Sequence of chain 1.E:
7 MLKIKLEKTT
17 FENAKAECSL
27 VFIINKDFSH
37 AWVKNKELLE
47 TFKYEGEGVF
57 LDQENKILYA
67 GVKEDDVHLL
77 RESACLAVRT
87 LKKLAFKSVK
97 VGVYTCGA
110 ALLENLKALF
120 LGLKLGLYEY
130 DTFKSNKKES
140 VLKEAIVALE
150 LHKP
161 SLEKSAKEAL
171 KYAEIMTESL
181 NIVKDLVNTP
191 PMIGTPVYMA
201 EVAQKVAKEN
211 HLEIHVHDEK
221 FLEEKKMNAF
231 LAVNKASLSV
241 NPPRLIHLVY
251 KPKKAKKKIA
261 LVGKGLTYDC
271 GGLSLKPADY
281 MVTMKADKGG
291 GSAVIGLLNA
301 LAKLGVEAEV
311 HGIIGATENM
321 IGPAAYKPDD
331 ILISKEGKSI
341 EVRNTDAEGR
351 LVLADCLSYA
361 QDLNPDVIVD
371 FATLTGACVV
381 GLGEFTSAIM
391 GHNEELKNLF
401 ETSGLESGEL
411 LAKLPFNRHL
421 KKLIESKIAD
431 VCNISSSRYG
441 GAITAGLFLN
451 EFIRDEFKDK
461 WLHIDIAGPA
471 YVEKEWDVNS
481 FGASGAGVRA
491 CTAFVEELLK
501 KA

Binding-site contacts:
Ligand atom C13 contacts residue ARG350 of chain 1.E at 3.7 Å.
Ligand atom C2 contacts residue ZN1 of chain 1.BA at 3.1 Å.
Ligand atom O4 contacts residue GLY376 of chain 1.E at 2.8 Å (h-bond).
Ligand atom O2 contacts residue ZN1 of chain 1.BA at 2.4 Å.
Ligand atom C1 contacts residue ASP269 of chain 1.E at 3.6 Å.
Ligand atom C2 contacts residue ZN1 of chain 1.AA at 2.9 Å.
Ligand atom N2 contacts residue ZN1 of chain 1.AA at 2.2 Å.
Ligand atom C3 contacts residue ASP346 of chain 1.E at 3.2 Å.
Ligand atom C6 contacts residue THR373 of chain 1.E at 3.3 Å.
Ligand atom N2 contacts residue ASP287 of chain 1.E at 2.7 Å (salt-bridge).
Ligand atom N1 contacts residue LEU374 of chain 1.E at 3.3 Å (h-bond).
Ligand atom C3 contacts residue ZN1 of chain 1.BA at 3.0 Å.
Ligand atom N1 contacts residue BCT1 of chain 1.DA at 2.8 Å (h-bond).
Ligand atom O2 contacts residue LYS264 of chain 1.E at 3.0 Å (salt-bridge).
Ligand atom O3 contacts residue ASP346 of chain 1.E at 3.1 Å (salt-bridge).
Ligand atom C2 contacts residue BCT1 of chain 1.DA at 3.1 Å.
Ligand atom O4 contacts residue THR375 of chain 1.E at 3.4 Å.
Ligand atom C1 contacts residue ZN1 of chain 1.AA at 3.0 Å.
Ligand atom C2 contacts residue LYS264 of chain 1.E at 3.7 Å.
Ligand atom C8 contacts residue GLY376 of chain 1.E at 3.4 Å.
Ligand atom O2 contacts residue ASP346 of chain 1.E at 3.4 Å (salt-bridge).
Ligand atom C13 contacts residue BCT1 of chain 1.DA at 3.5 Å.
Ligand atom C3 contacts residue BCT1 of chain 1.DA at 3.4 Å.
Ligand atom O2 contacts residue BCT1 of chain 1.DA at 2.4 Å (h-bond).
Ligand atom O3 contacts residue ZN1 of chain 1.BA at 2.7 Å.
Ligand atom O3 contacts residue LYS276 of chain 1.E at 2.8 Å (salt-bridge).
Ligand atom N2 contacts residue THR373 of chain 1.E at 3.2 Å (h-bond).
Ligand atom C6 contacts residue LEU374 of chain 1.E at 3.3 Å (hydrophobic).
Ligand atom O2 contacts residue ZN1 of chain 1.AA at 2.0 Å.
Ligand atom O2 contacts residue GLU348 of chain 1.E at 2.9 Å (salt-bridge).
Ligand atom N1 contacts residue ASP346 of chain 1.E at 3.6 Å (salt-bridge).
Ligand atom N2 contacts residue ASP269 of chain 1.E at 3.3 Å (salt-bridge).
Ligand atom C2 contacts residue LEU374 of chain 1.E at 3.2 Å (hydrophobic).
Ligand atom N2 contacts residue LYS264 of chain 1.E at 3.2 Å (salt-bridge).
Ligand atom C12 contacts residue THR373 of chain 1.E at 3.7 Å.
Ligand atom O2 contacts residue ASP269 of chain 1.E at 2.9 Å (salt-bridge).
Ligand atom C16 contacts residue ILE434 of chain 1.E at 3.7 Å (hydrophobic).
Ligand atom C2 contacts residue ASP269 of chain 1.E at 3.7 Å.
Ligand atom C5 contacts residue GLY376 of chain 1.E at 3.7 Å.
Ligand atom C11 contacts residue MET284 of chain 1.E at 3.7 Å (hydrophobic).

A protein and the small-molecule ligand that binds it are described below.
Small molecule (SMILES): CC(C)C[C@H](NC(=O)[C@@H](O)[C@H](N)Cc1ccccc1)C(=O)O